Sequence of chain 1.D:
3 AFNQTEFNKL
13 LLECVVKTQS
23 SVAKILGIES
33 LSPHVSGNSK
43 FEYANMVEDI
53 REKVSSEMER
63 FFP

Sequence of chain 1.C:
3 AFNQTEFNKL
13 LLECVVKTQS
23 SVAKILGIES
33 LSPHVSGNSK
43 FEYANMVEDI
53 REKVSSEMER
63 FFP

Sequence of chain 1.B:
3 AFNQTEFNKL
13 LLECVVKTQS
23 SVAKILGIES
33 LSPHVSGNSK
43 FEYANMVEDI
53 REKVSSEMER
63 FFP

Binding-site contacts:
Ligand atom CD2 contacts residue TYR45 of chain 1.B at 3.4 Å (hydrophobic).
Ligand atom CD2 contacts residue VAL49 of chain 1.B at 3.5 Å (hydrophobic).
Ligand atom N contacts residue TYR45 of chain 1.B at 3.8 Å.
Ligand atom C contacts residue TYR45 of chain 1.B at 3.9 Å (hydrophobic).
Ligand atom OXT contacts residue LYS19 of chain 1.D at 2.7 Å (salt-bridge).
Ligand atom CG contacts residue LYS42 of chain 1.C at 3.9 Å.
Ligand atom C contacts residue TYR45 of chain 1.B at 3.5 Å (hydrophobic).
Ligand atom O contacts residue TYR45 of chain 1.B at 2.8 Å (h-bond).
Ligand atom CA contacts residue GLY29 of chain 1.B at 3.9 Å.
Ligand atom CB contacts residue LYS42 of chain 1.C at 3.9 Å.
Ligand atom CB contacts residue VAL49 of chain 1.B at 3.6 Å (hydrophobic).
Ligand atom N contacts residue TYR45 of chain 1.B at 3.5 Å.
Ligand atom CE2 contacts residue VAL49 of chain 1.B at 3.7 Å (hydrophobic).
Ligand atom CG contacts residue VAL49 of chain 1.B at 3.7 Å (hydrophobic).
Ligand atom CB contacts residue GLY29 of chain 1.B at 3.8 Å.
Ligand atom O contacts residue TYR45 of chain 1.B at 3.2 Å.
Ligand atom CZ contacts residue GLN21 of chain 1.B at 3.9 Å.
Ligand atom CE2 contacts residue TYR45 of chain 1.B at 3.4 Å (hydrophobic).
Ligand atom C contacts residue PHE43 of chain 1.C at 3.7 Å (hydrophobic).
Ligand atom O contacts residue LYS26 of chain 1.B at 3.4 Å (salt-bridge).
Ligand atom CG1 contacts residue TYR45 of chain 1.B at 3.7 Å (hydrophobic).
Ligand atom CB contacts residue ARG53 of chain 1.B at 3.6 Å.
Ligand atom O contacts residue LYS42 of chain 1.C at 2.9 Å (salt-bridge).
Ligand atom OD2 contacts residue SER22 of chain 1.B at 3.2 Å (h-bond).
Ligand atom CE2 contacts residue ALA25 of chain 1.B at 3.8 Å (hydrophobic).
Ligand atom O contacts residue ARG53 of chain 1.B at 3.1 Å (salt-bridge).
Ligand atom OD1 contacts residue SER22 of chain 1.B at 3.8 Å.
Ligand atom CA contacts residue ARG53 of chain 1.B at 3.5 Å.
Ligand atom CD1 contacts residue VAL49 of chain 1.B at 3.8 Å (hydrophobic).
Ligand atom C contacts residue LYS19 of chain 1.D at 3.4 Å.
Ligand atom CZ contacts residue SER23 of chain 1.D at 3.5 Å.
Ligand atom O contacts residue PHE43 of chain 1.C at 3.3 Å.
Ligand atom OD1 contacts residue LYS42 of chain 1.C at 3.0 Å (salt-bridge).
Ligand atom CA contacts residue TYR45 of chain 1.B at 3.7 Å (hydrophobic).
Ligand atom O contacts residue LYS19 of chain 1.D at 3.3 Å (salt-bridge).
Ligand atom O contacts residue TYR45 of chain 1.B at 3.9 Å.
Ligand atom N contacts residue GLY29 of chain 1.B at 3.7 Å.
Ligand atom CE1 contacts residue ILE52 of chain 1.B at 3.7 Å (hydrophobic).
Ligand atom C contacts residue ARG53 of chain 1.B at 3.7 Å.
Ligand atom N contacts residue TYR45 of chain 1.B at 3.6 Å.

The small molecule below binds the protein below.
Small molecule (SMILES): CC(C)[C@H](N)C(=O)N[C@@H](CCC(=O)O)C(=O)N1CCC[C@H]1C(=O)NCC(=O)N[C@@H](CC(=O)O)C(=O)N[C@@H](CC(=O)O)C(=O)N[C@@H](Cc1ccccc1)C(=O)O